Binding-site contacts:
Ligand atom O1 contacts residue HIS170 of chain 1.B at 3.6 Å.
Ligand atom N5 contacts residue GLY141 of chain 1.B at 3.4 Å (h-bond).
Ligand atom C6 contacts residue ASN140 of chain 1.B at 3.3 Å.
Ligand atom C3 contacts residue CYS143 of chain 1.B at 1.8 Å (hydrophobic).
Ligand atom C22 contacts residue GLN190 of chain 1.B at 3.8 Å.
Ligand atom C10 contacts residue GLN187 of chain 1.B at 3.4 Å.
Ligand atom O3 contacts residue GLU164 of chain 1.B at 3.0 Å (salt-bridge).
Ligand atom C7 contacts residue ASN140 of chain 1.B at 3.1 Å.
Ligand atom C22 contacts residue MET163 of chain 1.B at 3.6 Å (hydrophobic).
Ligand atom O1 contacts residue HIS161 of chain 1.B at 2.8 Å (h-bond).
Ligand atom F3 contacts residue THR188 of chain 1.B at 2.8 Å.
Ligand atom F2 contacts residue LEU165 of chain 1.B at 3.8 Å.
Ligand atom C4 contacts residue CYS143 of chain 1.B at 3.3 Å (hydrophobic).
Ligand atom N5 contacts residue SER142 of chain 1.B at 3.5 Å (h-bond).
Ligand atom N5 contacts residue CYS143 of chain 1.B at 2.8 Å (h-bond).
Ligand atom C9 contacts residue HIS162 of chain 1.B at 3.7 Å.
Ligand atom C22 contacts residue GLU164 of chain 1.B at 3.5 Å.
Ligand atom C2 contacts residue CYS143 of chain 1.B at 2.7 Å (hydrophobic).
Ligand atom N2 contacts residue GLU164 of chain 1.B at 3.3 Å (salt-bridge).
Ligand atom C4 contacts residue SER142 of chain 1.B at 3.7 Å.
Ligand atom N4 contacts residue GLU164 of chain 1.B at 2.8 Å (salt-bridge).
Ligand atom F1 contacts residue MET163 of chain 1.B at 2.7 Å.
Ligand atom F3 contacts residue GLN190 of chain 1.B at 2.8 Å.
Ligand atom O4 contacts residue GLN187 of chain 1.B at 3.6 Å.
Ligand atom C1 contacts residue HIS162 of chain 1.B at 3.8 Å.
Ligand atom F1 contacts residue GLU164 of chain 1.B at 3.0 Å.
Ligand atom F3 contacts residue MET163 of chain 1.B at 3.6 Å.
Ligand atom F2 contacts residue GLU164 of chain 1.B at 3.3 Å.
Ligand atom C21 contacts residue GLU164 of chain 1.B at 3.6 Å.
Ligand atom O1 contacts residue GLU164 of chain 1.B at 3.5 Å.
Ligand atom N1 contacts residue HIS162 of chain 1.B at 2.9 Å (h-bond).
Ligand atom C19 contacts residue ARG186 of chain 1.B at 3.6 Å.
Ligand atom F1 contacts residue LEU165 of chain 1.B at 3.6 Å.
Ligand atom C20 contacts residue HIS39 of chain 1.B at 3.6 Å.
Ligand atom N2 contacts residue PHE138 of chain 1.B at 3.4 Å (h-bond).
Ligand atom C8 contacts residue GLU164 of chain 1.B at 3.6 Å.
Ligand atom O3 contacts residue MET163 of chain 1.B at 3.5 Å.
Ligand atom N1 contacts residue CYS143 of chain 1.B at 2.8 Å (h-bond).
Ligand atom C16 contacts residue GLU164 of chain 1.B at 3.5 Å.
Ligand atom O1 contacts residue PHE138 of chain 1.B at 3.5 Å.

Sequence of chain 1.B:
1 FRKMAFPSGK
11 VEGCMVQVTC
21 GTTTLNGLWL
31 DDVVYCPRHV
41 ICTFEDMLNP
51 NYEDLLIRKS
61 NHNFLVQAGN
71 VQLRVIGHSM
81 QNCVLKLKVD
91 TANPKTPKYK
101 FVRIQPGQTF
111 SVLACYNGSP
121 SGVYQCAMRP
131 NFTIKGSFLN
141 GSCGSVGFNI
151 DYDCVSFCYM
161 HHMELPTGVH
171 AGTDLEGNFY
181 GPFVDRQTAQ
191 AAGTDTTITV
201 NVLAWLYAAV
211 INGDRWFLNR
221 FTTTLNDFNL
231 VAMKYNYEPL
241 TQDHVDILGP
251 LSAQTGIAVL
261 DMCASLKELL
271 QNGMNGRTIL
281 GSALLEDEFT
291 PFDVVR

This small molecule binds to this protein.
Small molecule (SMILES): [H]/N=C/[C@H](C[C@@H]1CCNC1=O)NC(=O)[C@@H]1[C@@H]2[C@H](CN1C(=O)[C@@H](NC(=O)C(F)(F)F)C(C)(C)C)C2(C)C